Sequence of chain 1.A:
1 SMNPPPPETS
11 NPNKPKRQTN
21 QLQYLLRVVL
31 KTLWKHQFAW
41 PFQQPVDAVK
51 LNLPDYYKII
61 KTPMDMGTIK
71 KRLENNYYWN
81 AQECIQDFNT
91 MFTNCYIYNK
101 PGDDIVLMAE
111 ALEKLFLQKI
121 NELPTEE

Binding-site contacts:
Ligand atom C1 contacts residue PRO41 of chain 1.A at 3.7 Å (hydrophobic).
Ligand atom C15 contacts residue ILE105 of chain 1.A at 4.0 Å (hydrophobic).
Ligand atom C24 contacts residue LEU51 of chain 1.A at 3.6 Å (hydrophobic).
Ligand atom C23 contacts residue PRO41 of chain 1.A at 3.5 Å (hydrophobic).
Ligand atom N6 contacts residue ILE105 of chain 1.A at 3.9 Å.
Ligand atom C5 contacts residue LEU53 of chain 1.A at 4.0 Å (hydrophobic).
Ligand atom C23 contacts residue LEU51 of chain 1.A at 3.9 Å (hydrophobic).
Ligand atom C8 contacts residue LEU53 of chain 1.A at 3.8 Å (hydrophobic).
Ligand atom C6 contacts residue LEU53 of chain 1.A at 3.7 Å (hydrophobic).
Ligand atom C17 contacts residue PRO41 of chain 1.A at 4.0 Å (hydrophobic).
Ligand atom C2 contacts residue ILE105 of chain 1.A at 3.9 Å (hydrophobic).
Ligand atom C25 contacts residue PRO41 of chain 1.A at 4.0 Å (hydrophobic).
Ligand atom C24 contacts residue PRO41 of chain 1.A at 3.4 Å (hydrophobic).
Ligand atom C10 contacts residue TYR98 of chain 1.A at 3.7 Å (hydrophobic).
Ligand atom C5 contacts residue TYR98 of chain 1.A at 4.1 Å (hydrophobic).
Ligand atom CL1 contacts residue ASP104 of chain 1.A at 3.7 Å.
Ligand atom C1 contacts residue PHE42 of chain 1.A at 3.8 Å (hydrophobic).
Ligand atom C26 contacts residue GLN44 of chain 1.A at 4.0 Å.
Ligand atom N1 contacts residue ILE105 of chain 1.A at 4.0 Å.
Ligand atom C25 contacts residue LEU51 of chain 1.A at 3.8 Å (hydrophobic).
Ligand atom C12 contacts residue TYR98 of chain 1.A at 3.6 Å (hydrophobic).
Ligand atom CL1 contacts residue MET108 of chain 1.A at 4.0 Å.
Ligand atom C3 contacts residue ILE105 of chain 1.A at 4.1 Å (hydrophobic).
Ligand atom C16 contacts residue TRP40 of chain 1.A at 3.8 Å (hydrophobic).
Ligand atom C5 contacts residue ASN99 of chain 1.A at 3.5 Å.
Ligand atom C7 contacts residue LEU53 of chain 1.A at 4.0 Å (hydrophobic).
Ligand atom C27 contacts residue LEU51 of chain 1.A at 4.0 Å (hydrophobic).
Ligand atom C13 contacts residue TYR98 of chain 1.A at 3.8 Å (hydrophobic).
Ligand atom N5 contacts residue ILE105 of chain 1.A at 4.0 Å.
Ligand atom N1 contacts residue ASN99 of chain 1.A at 3.6 Å (h-bond).
Ligand atom C17 contacts residue TRP40 of chain 1.A at 3.5 Å (hydrophobic).
Ligand atom O2 contacts residue TRP40 of chain 1.A at 3.5 Å.
Ligand atom C13 contacts residue ASN99 of chain 1.A at 3.3 Å.
Ligand atom O2 contacts residue LEU51 of chain 1.A at 3.8 Å.
Ligand atom C17 contacts residue MET108 of chain 1.A at 3.7 Å (hydrophobic).
Ligand atom N3 contacts residue LEU53 of chain 1.A at 3.7 Å.
Ligand atom N2 contacts residue ASN99 of chain 1.A at 3.1 Å (h-bond).
Ligand atom O1 contacts residue LEU53 of chain 1.A at 3.7 Å.
Ligand atom C16 contacts residue ILE105 of chain 1.A at 3.6 Å (hydrophobic).
Ligand atom C16 contacts residue PRO41 of chain 1.A at 3.8 Å (hydrophobic).

The small molecule below binds the protein below.
Small molecule (SMILES): COc1ccc2c(c1)C(c1ccc(Cl)cc1)=N[C@@H](CC(=O)N1CCC(N(C)C)CC1)c1nnc(C)n1-2